The protein below binds the small molecule below.
Small molecule (SMILES): CC(=O)N[C@@H]1[C@@H](O)[C@H](O)[C@@H](CO)O[C@H]1O

Sequence of chain 1.C:
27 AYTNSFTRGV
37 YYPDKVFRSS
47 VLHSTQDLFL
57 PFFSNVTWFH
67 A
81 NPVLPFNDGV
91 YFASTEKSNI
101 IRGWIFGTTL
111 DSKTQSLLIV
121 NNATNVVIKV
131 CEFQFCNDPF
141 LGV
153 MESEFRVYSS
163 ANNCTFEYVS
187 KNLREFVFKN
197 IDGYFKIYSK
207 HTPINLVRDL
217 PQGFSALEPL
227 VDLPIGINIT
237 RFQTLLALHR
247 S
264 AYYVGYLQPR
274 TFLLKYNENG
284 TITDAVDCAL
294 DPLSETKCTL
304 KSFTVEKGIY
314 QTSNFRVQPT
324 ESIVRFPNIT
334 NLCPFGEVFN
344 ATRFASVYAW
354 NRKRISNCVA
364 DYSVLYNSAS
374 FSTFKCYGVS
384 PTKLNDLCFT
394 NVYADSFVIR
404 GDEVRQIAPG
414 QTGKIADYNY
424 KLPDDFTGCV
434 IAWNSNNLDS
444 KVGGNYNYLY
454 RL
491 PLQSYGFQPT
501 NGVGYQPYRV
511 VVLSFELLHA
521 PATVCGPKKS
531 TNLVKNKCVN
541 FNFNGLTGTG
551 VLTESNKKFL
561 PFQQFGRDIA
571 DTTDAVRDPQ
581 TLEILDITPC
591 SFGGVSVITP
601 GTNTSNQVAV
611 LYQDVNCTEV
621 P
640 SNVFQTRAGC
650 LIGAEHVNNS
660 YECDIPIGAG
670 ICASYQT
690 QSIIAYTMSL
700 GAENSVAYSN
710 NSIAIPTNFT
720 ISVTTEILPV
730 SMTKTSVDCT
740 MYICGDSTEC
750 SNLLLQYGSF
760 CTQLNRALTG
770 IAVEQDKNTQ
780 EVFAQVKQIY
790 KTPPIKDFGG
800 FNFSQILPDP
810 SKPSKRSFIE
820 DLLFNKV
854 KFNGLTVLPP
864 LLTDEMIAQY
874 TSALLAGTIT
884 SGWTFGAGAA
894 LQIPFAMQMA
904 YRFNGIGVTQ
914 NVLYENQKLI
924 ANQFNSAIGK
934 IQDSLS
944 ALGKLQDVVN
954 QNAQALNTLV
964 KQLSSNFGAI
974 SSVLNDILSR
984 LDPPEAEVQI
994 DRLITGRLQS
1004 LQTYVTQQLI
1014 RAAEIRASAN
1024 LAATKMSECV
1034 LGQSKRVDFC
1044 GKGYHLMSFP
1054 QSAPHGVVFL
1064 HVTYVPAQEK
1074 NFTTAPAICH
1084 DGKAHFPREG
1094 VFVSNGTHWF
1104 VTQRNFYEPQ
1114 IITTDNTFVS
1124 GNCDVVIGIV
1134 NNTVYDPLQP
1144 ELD

Binding-site contacts:
Ligand atom C1 contacts residue GLU132 of chain 1.C at 3.6 Å.
Ligand atom C1 contacts residue ASN165 of chain 1.C at 1.4 Å.
Ligand atom C3 contacts residue ASN165 of chain 1.C at 3.8 Å.
Ligand atom O6 contacts residue ASN165 of chain 1.C at 3.8 Å.
Ligand atom C4 contacts residue ASN165 of chain 1.C at 4.3 Å.
Ligand atom C7 contacts residue ASN165 of chain 1.C at 3.9 Å.
Ligand atom C2 contacts residue ASN165 of chain 1.C at 2.5 Å.
Ligand atom O5 contacts residue ASN165 of chain 1.C at 2.4 Å (h-bond).
Ligand atom C6 contacts residue ASN165 of chain 1.C at 4.4 Å.
Ligand atom O5 contacts residue GLU132 of chain 1.C at 4.0 Å.
Ligand atom O6 contacts residue ASN164 of chain 1.C at 4.3 Å.
Ligand atom N2 contacts residue ASN165 of chain 1.C at 2.9 Å (h-bond).
Ligand atom C5 contacts residue ASN165 of chain 1.C at 3.7 Å.